The protein below binds the small molecule below.
Small molecule (SMILES): O=C([O-])C(=O)[O-]

Binding-site contacts:
Ligand atom O2 contacts residue MG1 of chain 1.MA at 2.1 Å.
Ligand atom O2 contacts residue GLU188 of chain 1.G at 3.2 Å (salt-bridge).
Ligand atom C1 contacts residue MG1 of chain 1.MA at 2.9 Å.
Ligand atom C1 contacts residue ALA209 of chain 1.G at 3.5 Å (hydrophobic).
Ligand atom O4 contacts residue MET207 of chain 1.G at 4.1 Å.
Ligand atom C2 contacts residue THR244 of chain 1.G at 4.1 Å.
Ligand atom O3 contacts residue ALA209 of chain 1.G at 3.3 Å.
Ligand atom O1 contacts residue GLY211 of chain 1.G at 3.8 Å.
Ligand atom O3 contacts residue MG1 of chain 1.MA at 4.1 Å.
Ligand atom O4 contacts residue MG1 of chain 1.MA at 4.1 Å.
Ligand atom O1 contacts residue MG1 of chain 1.MA at 2.2 Å.
Ligand atom C1 contacts residue GLY211 of chain 1.G at 3.7 Å.
Ligand atom C2 contacts residue GLU188 of chain 1.G at 3.7 Å.
Ligand atom C1 contacts residue GLU188 of chain 1.G at 3.5 Å.
Ligand atom O2 contacts residue ALA209 of chain 1.G at 4.3 Å.
Ligand atom C2 contacts residue MG1 of chain 1.MA at 2.8 Å.
Ligand atom C1 contacts residue ARG210 of chain 1.G at 4.4 Å.
Ligand atom C2 contacts residue LYS186 of chain 1.G at 3.6 Å.
Ligand atom O3 contacts residue GLY211 of chain 1.G at 2.9 Å (h-bond).
Ligand atom O1 contacts residue GLU188 of chain 1.G at 2.8 Å (salt-bridge).
Ligand atom O4 contacts residue ARG87 of chain 1.G at 4.1 Å.
Ligand atom O3 contacts residue ARG210 of chain 1.G at 3.5 Å (salt-bridge).
Ligand atom O3 contacts residue ASP212 of chain 1.G at 3.9 Å.
Ligand atom C2 contacts residue ALA209 of chain 1.G at 3.8 Å (hydrophobic).
Ligand atom C1 contacts residue ASP212 of chain 1.G at 3.8 Å.
Ligand atom O4 contacts residue THR244 of chain 1.G at 3.6 Å.
Ligand atom O3 contacts residue THR244 of chain 1.G at 2.6 Å (h-bond).
Ligand atom O2 contacts residue LYS186 of chain 1.G at 2.9 Å (salt-bridge).
Ligand atom O1 contacts residue ASP212 of chain 1.G at 2.9 Å (salt-bridge).
Ligand atom O4 contacts residue LYS186 of chain 1.G at 3.7 Å.
Ligand atom O1 contacts residue ALA209 of chain 1.G at 3.8 Å.
Ligand atom O4 contacts residue ALA209 of chain 1.G at 4.1 Å.
Ligand atom C1 contacts residue THR244 of chain 1.G at 3.6 Å.
Ligand atom O2 contacts residue ASP212 of chain 1.G at 4.1 Å.
Ligand atom O4 contacts residue MET276 of chain 1.G at 4.2 Å.

Sequence of chain 1.G:
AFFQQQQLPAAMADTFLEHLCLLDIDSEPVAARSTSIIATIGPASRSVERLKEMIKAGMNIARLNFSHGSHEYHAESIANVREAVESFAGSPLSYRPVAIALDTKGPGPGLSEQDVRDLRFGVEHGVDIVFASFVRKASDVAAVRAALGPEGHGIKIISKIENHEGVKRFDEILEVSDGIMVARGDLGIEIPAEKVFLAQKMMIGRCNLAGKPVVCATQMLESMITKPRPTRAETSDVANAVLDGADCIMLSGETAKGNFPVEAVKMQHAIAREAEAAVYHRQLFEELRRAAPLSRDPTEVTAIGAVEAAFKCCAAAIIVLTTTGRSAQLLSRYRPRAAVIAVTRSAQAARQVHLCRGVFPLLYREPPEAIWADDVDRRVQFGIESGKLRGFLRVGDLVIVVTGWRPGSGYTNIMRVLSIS